Sequence of chain 1.B:
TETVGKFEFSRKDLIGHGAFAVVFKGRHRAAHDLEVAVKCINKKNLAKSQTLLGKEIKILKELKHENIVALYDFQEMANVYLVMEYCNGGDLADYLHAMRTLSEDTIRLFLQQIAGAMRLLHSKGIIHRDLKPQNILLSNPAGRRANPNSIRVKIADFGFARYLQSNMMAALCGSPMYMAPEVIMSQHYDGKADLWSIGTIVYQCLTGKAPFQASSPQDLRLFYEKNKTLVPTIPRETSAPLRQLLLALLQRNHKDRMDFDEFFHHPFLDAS

This protein binds this small molecule.
Small molecule (SMILES): O=C(NCC(F)(F)F)c1cc(-c2cnc3[nH]c(C4=CCCNC4)cc3c2)cs1

Binding-site contacts:
Ligand atom S28 contacts residue MET92 of chain 1.B at 3.4 Å.
Ligand atom C19 contacts residue GLY98 of chain 1.B at 3.6 Å.
Ligand atom F08 contacts residue LYS46 of chain 1.B at 3.7 Å.
Ligand atom N18 contacts residue TYR94 of chain 1.B at 3.2 Å.
Ligand atom C19 contacts residue ILE22 of chain 1.B at 3.4 Å (hydrophobic).
Ligand atom C17 contacts residue CYS95 of chain 1.B at 3.7 Å (hydrophobic).
Ligand atom F06 contacts residue GLY23 of chain 1.B at 3.8 Å.
Ligand atom F08 contacts residue VAL30 of chain 1.B at 3.4 Å.
Ligand atom N24 contacts residue ASN96 of chain 1.B at 3.2 Å (h-bond).
Ligand atom F06 contacts residue GLY25 of chain 1.B at 3.4 Å.
Ligand atom C27 contacts residue GLU93 of chain 1.B at 3.9 Å.
Ligand atom F07 contacts residue GLY25 of chain 1.B at 3.4 Å.
Ligand atom N16 contacts residue TYR94 of chain 1.B at 3.5 Å.
Ligand atom O01 contacts residue LYS46 of chain 1.B at 2.8 Å (salt-bridge).
Ligand atom C27 contacts residue LEU145 of chain 1.B at 3.7 Å (hydrophobic).
Ligand atom C20 contacts residue ILE22 of chain 1.B at 3.6 Å (hydrophobic).
Ligand atom F08 contacts residue ALA28 of chain 1.B at 3.5 Å.
Ligand atom C04 contacts residue ASN143 of chain 1.B at 3.7 Å.
Ligand atom C17 contacts residue GLU93 of chain 1.B at 3.5 Å.
Ligand atom C25 contacts residue CYS95 of chain 1.B at 3.5 Å (hydrophobic).
Ligand atom C25 contacts residue TYR94 of chain 1.B at 3.7 Å (hydrophobic).
Ligand atom C14 contacts residue ILE22 of chain 1.B at 3.6 Å (hydrophobic).
Ligand atom C04 contacts residue ASP165 of chain 1.B at 3.7 Å.
Ligand atom C15 contacts residue CYS95 of chain 1.B at 3.2 Å (hydrophobic).
Ligand atom C11 contacts residue LEU145 of chain 1.B at 3.6 Å (hydrophobic).
Ligand atom C15 contacts residue TYR94 of chain 1.B at 3.7 Å (hydrophobic).
Ligand atom C21 contacts residue ILE22 of chain 1.B at 3.5 Å (hydrophobic).
Ligand atom C25 contacts residue GLY98 of chain 1.B at 3.3 Å.
Ligand atom F06 contacts residue HIS24 of chain 1.B at 3.1 Å.
Ligand atom C13 contacts residue LEU145 of chain 1.B at 3.8 Å (hydrophobic).
Ligand atom N16 contacts residue CYS95 of chain 1.B at 2.9 Å (h-bond).
Ligand atom C27 contacts residue ALA44 of chain 1.B at 3.9 Å (hydrophobic).
Ligand atom C25 contacts residue ASN96 of chain 1.B at 3.2 Å.
Ligand atom C12 contacts residue LEU145 of chain 1.B at 3.7 Å (hydrophobic).
Ligand atom C20 contacts residue GLY98 of chain 1.B at 3.6 Å.
Ligand atom N18 contacts residue CYS95 of chain 1.B at 2.5 Å (h-bond).
Ligand atom N18 contacts residue ILE22 of chain 1.B at 3.8 Å.
Ligand atom C17 contacts residue ALA44 of chain 1.B at 3.8 Å (hydrophobic).
Ligand atom C19 contacts residue CYS95 of chain 1.B at 3.4 Å (hydrophobic).
Ligand atom C26 contacts residue ILE22 of chain 1.B at 3.3 Å (hydrophobic).